The small molecule below binds the protein below.
Small molecule (SMILES): CC(=O)N[C@H]1[C@H](O[C@H]2[C@H](O)[C@@H](NC(C)=O)CO[C@@H]2CO)O[C@H](CO)[C@@H](O[C@@H]2O[C@H](CO)[C@@H](O)[C@H](O[C@@H]3O[C@H](CO)[C@@H](O)[C@H](O)[C@@H]3O)[C@@H]2O)[C@@H]1O

Sequence of chain 1.B:
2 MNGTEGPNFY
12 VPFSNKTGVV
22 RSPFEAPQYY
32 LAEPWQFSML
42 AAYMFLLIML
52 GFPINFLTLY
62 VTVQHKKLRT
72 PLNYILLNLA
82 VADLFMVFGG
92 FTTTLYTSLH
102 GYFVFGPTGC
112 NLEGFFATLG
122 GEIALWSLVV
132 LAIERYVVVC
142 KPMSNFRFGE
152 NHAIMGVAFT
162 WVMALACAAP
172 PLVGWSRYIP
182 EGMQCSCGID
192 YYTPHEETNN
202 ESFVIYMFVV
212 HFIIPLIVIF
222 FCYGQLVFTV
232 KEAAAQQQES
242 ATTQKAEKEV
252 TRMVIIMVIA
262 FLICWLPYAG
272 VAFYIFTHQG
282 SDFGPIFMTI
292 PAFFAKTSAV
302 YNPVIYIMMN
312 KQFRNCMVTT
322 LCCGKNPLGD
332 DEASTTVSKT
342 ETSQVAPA

Binding-site contacts:
Ligand atom C8 contacts residue ASN16 of chain 1.B at 3.4 Å.
Ligand atom C5 contacts residue GLY19 of chain 1.B at 3.1 Å.
Ligand atom C1 contacts residue ASN16 of chain 1.B at 1.4 Å.
Ligand atom C5 contacts residue ASN16 of chain 1.B at 3.7 Å.
Ligand atom O7 contacts residue ARG22 of chain 1.B at 4.1 Å.
Ligand atom O5 contacts residue GLY19 of chain 1.B at 3.0 Å.
Ligand atom O7 contacts residue SER23 of chain 1.B at 4.2 Å.
Ligand atom C7 contacts residue THR5 of chain 1.B at 3.6 Å.
Ligand atom N2 contacts residue ASN16 of chain 1.B at 2.9 Å (h-bond).
Ligand atom C1 contacts residue VAL21 of chain 1.B at 3.5 Å (hydrophobic).
Ligand atom N2 contacts residue VAL21 of chain 1.B at 2.5 Å (h-bond).
Ligand atom O7 contacts residue PHE10 of chain 1.B at 3.8 Å.
Ligand atom C4 contacts residue ASN16 of chain 1.B at 4.2 Å.
Ligand atom C7 contacts residue ASN16 of chain 1.B at 3.4 Å.
Ligand atom C2 contacts residue VAL21 of chain 1.B at 3.4 Å (hydrophobic).
Ligand atom C3 contacts residue VAL21 of chain 1.B at 3.8 Å (hydrophobic).
Ligand atom C3 contacts residue ASN16 of chain 1.B at 3.8 Å.
Ligand atom C7 contacts residue VAL21 of chain 1.B at 3.3 Å (hydrophobic).
Ligand atom O7 contacts residue ASN16 of chain 1.B at 4.4 Å.
Ligand atom C8 contacts residue THR5 of chain 1.B at 3.3 Å.
Ligand atom O7 contacts residue THR5 of chain 1.B at 3.6 Å.
Ligand atom C6 contacts residue GLY19 of chain 1.B at 3.5 Å.
Ligand atom O6 contacts residue ARG22 of chain 1.B at 3.9 Å.
Ligand atom O7 contacts residue VAL21 of chain 1.B at 3.4 Å (h-bond).
Ligand atom N2 contacts residue ARG22 of chain 1.B at 4.3 Å.
Ligand atom C2 contacts residue ASN16 of chain 1.B at 2.5 Å.
Ligand atom O5 contacts residue ASN16 of chain 1.B at 2.4 Å (h-bond).
Ligand atom C1 contacts residue GLY19 of chain 1.B at 3.7 Å.
Ligand atom C4 contacts residue GLY19 of chain 1.B at 4.3 Å.
Ligand atom O6 contacts residue GLY19 of chain 1.B at 4.5 Å.